Binding-site contacts:
Ligand atom O1 contacts residue SER201 of chain 1.A at 3.6 Å.
Ligand atom O4S contacts residue ALA1 of chain 1.A at 2.7 Å (h-bond).
Ligand atom S2 contacts residue LEU2 of chain 1.A at 4.0 Å.
Ligand atom O3S contacts residue ARG204 of chain 1.A at 2.7 Å (salt-bridge).
Ligand atom C1 contacts residue ALA1 of chain 1.A at 3.5 Å (hydrophobic).
Ligand atom O6S contacts residue ALA1 of chain 1.A at 3.3 Å.
Ligand atom O5 contacts residue ALA1 of chain 1.A at 3.0 Å (h-bond).
Ligand atom C5 contacts residue SER201 of chain 1.A at 3.9 Å.
Ligand atom O5S contacts residue ARG205 of chain 1.A at 2.5 Å (salt-bridge).
Ligand atom S contacts residue LEU2 of chain 1.A at 3.8 Å.
Ligand atom O4S contacts residue ASN280 of chain 1.A at 3.8 Å.
Ligand atom S2 contacts residue ALA1 of chain 1.A at 3.8 Å.
Ligand atom O6 contacts residue ARG205 of chain 1.A at 3.6 Å.
Ligand atom O2S contacts residue ARG205 of chain 1.A at 4.0 Å.
Ligand atom O1S contacts residue ARG205 of chain 1.A at 2.6 Å (salt-bridge).
Ligand atom S contacts residue ARG204 of chain 1.A at 3.7 Å.
Ligand atom C6 contacts residue ARG205 of chain 1.A at 3.2 Å.
Ligand atom O2 contacts residue ALA1 of chain 1.A at 3.0 Å.
Ligand atom C2 contacts residue ALA1 of chain 1.A at 3.8 Å (hydrophobic).
Ligand atom N2 contacts residue ASP161 of chain 1.A at 3.7 Å.
Ligand atom O1S contacts residue ASP161 of chain 1.A at 3.8 Å.
Ligand atom O1S contacts residue LEU2 of chain 1.A at 3.1 Å (h-bond).
Ligand atom C1 contacts residue THR162 of chain 1.A at 3.2 Å.
Ligand atom O5 contacts residue THR162 of chain 1.A at 3.8 Å.
Ligand atom O2 contacts residue LEU2 of chain 1.A at 3.6 Å (h-bond).
Ligand atom O1S contacts residue ALA163 of chain 1.A at 3.5 Å (h-bond).
Ligand atom O6S contacts residue ARG205 of chain 1.A at 3.4 Å (salt-bridge).
Ligand atom O6S contacts residue LEU2 of chain 1.A at 3.0 Å (h-bond).
Ligand atom O3 contacts residue ARG204 of chain 1.A at 3.9 Å.
Ligand atom O6A contacts residue ALA1 of chain 1.A at 4.0 Å.
Ligand atom S contacts residue ARG205 of chain 1.A at 3.9 Å.
Ligand atom S2 contacts residue ARG205 of chain 1.A at 3.3 Å (salt-bridge).
Ligand atom O2S contacts residue ARG204 of chain 1.A at 3.6 Å (salt-bridge).
Ligand atom O1 contacts residue ASP161 of chain 1.A at 3.3 Å.
Ligand atom O2S contacts residue SER201 of chain 1.A at 3.2 Å.
Ligand atom O5S contacts residue LEU2 of chain 1.A at 3.5 Å.
Ligand atom C5 contacts residue ALA1 of chain 1.A at 3.7 Å (hydrophobic).
Ligand atom O4S contacts residue LEU2 of chain 1.A at 3.9 Å.
Ligand atom O1S contacts residue THR162 of chain 1.A at 3.4 Å.
Ligand atom O1 contacts residue THR162 of chain 1.A at 2.6 Å (h-bond).

This protein binds this small molecule.
Small molecule (SMILES): O=C(O)C1=C[C@H](O)[C@@H](OS(=O)(=O)O)[C@H](O[C@H]2[C@H](O)[C@@H](NS(=O)(=O)O)[C@@H](O[C@H]3[C@H](O)[C@@H](OS(=O)(=O)O)[C@H](O[C@H]4[C@H](O)[C@@H](NS(=O)(=O)O)[C@@H](O)O[C@@H]4COS(=O)(=O)O)O[C@H]3C(=O)O)O[C@@H]2COS(=O)(=O)O)O1

Sequence of chain 1.A:
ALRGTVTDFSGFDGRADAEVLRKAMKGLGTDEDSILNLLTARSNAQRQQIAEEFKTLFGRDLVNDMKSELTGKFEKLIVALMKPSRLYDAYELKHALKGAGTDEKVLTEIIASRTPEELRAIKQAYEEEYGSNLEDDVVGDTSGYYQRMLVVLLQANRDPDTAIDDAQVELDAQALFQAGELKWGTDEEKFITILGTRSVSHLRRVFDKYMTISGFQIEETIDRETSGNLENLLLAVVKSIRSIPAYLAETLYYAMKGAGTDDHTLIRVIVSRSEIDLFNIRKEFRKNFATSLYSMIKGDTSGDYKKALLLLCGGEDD